Binding-site contacts:
Ligand atom O7 contacts residue HIS67 of chain 1.A at 3.8 Å.
Ligand atom C7 contacts residue ASN68 of chain 1.A at 3.3 Å.
Ligand atom C2 contacts residue THR70 of chain 1.A at 4.4 Å.
Ligand atom C3 contacts residue ASN68 of chain 1.A at 3.8 Å.
Ligand atom C4 contacts residue ASN68 of chain 1.A at 4.2 Å.
Ligand atom C1 contacts residue THR70 of chain 1.A at 4.0 Å.
Ligand atom O7 contacts residue ASN68 of chain 1.A at 3.0 Å (h-bond).
Ligand atom O5 contacts residue ASN68 of chain 1.A at 2.4 Å (h-bond).
Ligand atom N2 contacts residue THR70 of chain 1.A at 3.9 Å.
Ligand atom C2 contacts residue ASN68 of chain 1.A at 2.4 Å.
Ligand atom N2 contacts residue ASN68 of chain 1.A at 2.9 Å (h-bond).
Ligand atom C5 contacts residue ASN68 of chain 1.A at 3.7 Å.
Ligand atom C8 contacts residue ASN68 of chain 1.A at 3.5 Å.
Ligand atom C1 contacts residue ASN68 of chain 1.A at 1.4 Å.

This protein binds this small molecule.
Small molecule (SMILES): CC(=O)N[C@@H]1[C@@H](O)[C@H](O)[C@@H](CO)O[C@H]1O

Sequence of chain 1.A:
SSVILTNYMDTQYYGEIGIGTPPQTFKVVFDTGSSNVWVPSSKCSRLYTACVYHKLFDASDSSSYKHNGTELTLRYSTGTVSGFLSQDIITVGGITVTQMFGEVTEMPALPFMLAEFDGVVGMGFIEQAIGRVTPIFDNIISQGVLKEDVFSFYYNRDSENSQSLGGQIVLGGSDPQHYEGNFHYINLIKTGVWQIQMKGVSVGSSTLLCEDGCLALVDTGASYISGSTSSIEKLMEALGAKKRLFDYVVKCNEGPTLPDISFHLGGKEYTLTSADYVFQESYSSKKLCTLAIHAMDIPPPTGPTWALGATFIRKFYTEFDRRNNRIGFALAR